The small molecule below binds the protein below.
Small molecule (SMILES): CC(=O)N[C@@H]1[C@@H](O)[C@H](O)[C@@H](CO)O[C@H]1O

Sequence of chain 1.C:
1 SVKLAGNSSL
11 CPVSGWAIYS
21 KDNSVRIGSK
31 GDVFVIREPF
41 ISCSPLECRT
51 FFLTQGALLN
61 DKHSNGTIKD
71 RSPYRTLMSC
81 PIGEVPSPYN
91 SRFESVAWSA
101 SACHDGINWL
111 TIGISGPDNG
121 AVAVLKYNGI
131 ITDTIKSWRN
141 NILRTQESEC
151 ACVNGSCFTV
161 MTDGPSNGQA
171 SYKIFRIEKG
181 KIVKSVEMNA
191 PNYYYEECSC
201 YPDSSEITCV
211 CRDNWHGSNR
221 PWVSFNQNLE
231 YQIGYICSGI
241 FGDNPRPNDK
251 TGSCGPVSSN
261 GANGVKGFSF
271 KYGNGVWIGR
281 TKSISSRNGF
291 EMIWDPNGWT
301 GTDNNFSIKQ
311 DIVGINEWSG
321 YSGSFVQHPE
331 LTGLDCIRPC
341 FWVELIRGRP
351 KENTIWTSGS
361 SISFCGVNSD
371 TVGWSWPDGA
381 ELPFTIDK

Binding-site contacts:
Ligand atom C1 contacts residue LYS3 of chain 1.C at 3.8 Å.
Ligand atom C7 contacts residue ASN154 of chain 1.C at 3.4 Å.
Ligand atom C5 contacts residue LYS3 of chain 1.C at 3.5 Å.
Ligand atom C3 contacts residue ASN154 of chain 1.C at 3.9 Å.
Ligand atom O7 contacts residue GLN227 of chain 1.C at 4.5 Å.
Ligand atom C5 contacts residue ASN154 of chain 1.C at 3.7 Å.
Ligand atom O5 contacts residue ASN154 of chain 1.C at 2.4 Å (h-bond).
Ligand atom N2 contacts residue ASN154 of chain 1.C at 3.0 Å (h-bond).
Ligand atom O7 contacts residue ASN154 of chain 1.C at 3.5 Å (h-bond).
Ligand atom C6 contacts residue LYS3 of chain 1.C at 3.7 Å.
Ligand atom C2 contacts residue ASN154 of chain 1.C at 2.5 Å.
Ligand atom O5 contacts residue LYS3 of chain 1.C at 3.2 Å (salt-bridge).
Ligand atom C1 contacts residue ASN154 of chain 1.C at 1.5 Å.
Ligand atom C4 contacts residue ASN154 of chain 1.C at 4.3 Å.